Sequence of chain 1.A:
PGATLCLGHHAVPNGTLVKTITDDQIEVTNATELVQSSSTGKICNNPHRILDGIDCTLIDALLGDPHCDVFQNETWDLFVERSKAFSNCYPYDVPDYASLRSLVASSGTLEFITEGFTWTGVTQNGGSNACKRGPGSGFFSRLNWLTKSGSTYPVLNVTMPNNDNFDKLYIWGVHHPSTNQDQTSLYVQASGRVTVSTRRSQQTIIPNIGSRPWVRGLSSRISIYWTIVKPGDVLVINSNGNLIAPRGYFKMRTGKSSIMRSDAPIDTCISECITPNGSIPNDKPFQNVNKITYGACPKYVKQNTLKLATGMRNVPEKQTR

Binding-site contacts:
Ligand atom C1 contacts residue VAL291 of chain 1.A at 3.6 Å (hydrophobic).
Ligand atom C2 contacts residue VAL291 of chain 1.A at 4.0 Å (hydrophobic).
Ligand atom C8 contacts residue GLU69 of chain 1.B at 3.5 Å.
Ligand atom C7 contacts residue GLU69 of chain 1.B at 4.2 Å.
Ligand atom O5 contacts residue ASN292 of chain 1.A at 3.8 Å.
Ligand atom N2 contacts residue VAL291 of chain 1.A at 3.6 Å.
Ligand atom O7 contacts residue GLU69 of chain 1.B at 4.3 Å.
Ligand atom C5 contacts residue ASN292 of chain 1.A at 3.9 Å.
Ligand atom C3 contacts residue VAL291 of chain 1.A at 4.2 Å (hydrophobic).
Ligand atom C5 contacts residue ASN279 of chain 1.A at 3.6 Å.
Ligand atom C7 contacts residue ASN279 of chain 1.A at 3.3 Å.
Ligand atom C6 contacts residue ASN292 of chain 1.A at 4.0 Å.
Ligand atom C8 contacts residue SER39 of chain 1.A at 3.5 Å.
Ligand atom C3 contacts residue ASN279 of chain 1.A at 3.8 Å.
Ligand atom C1 contacts residue ASN292 of chain 1.A at 4.1 Å.
Ligand atom O5 contacts residue ASN279 of chain 1.A at 2.4 Å (h-bond).
Ligand atom O7 contacts residue LYS293 of chain 1.A at 3.8 Å.
Ligand atom C7 contacts residue VAL291 of chain 1.A at 4.4 Å (hydrophobic).
Ligand atom C1 contacts residue ASN279 of chain 1.A at 1.4 Å.
Ligand atom O7 contacts residue ASN279 of chain 1.A at 3.0 Å (h-bond).
Ligand atom C4 contacts residue ASN279 of chain 1.A at 4.2 Å.
Ligand atom N2 contacts residue ASN279 of chain 1.A at 3.0 Å (h-bond).
Ligand atom C8 contacts residue VAL291 of chain 1.A at 4.3 Å (hydrophobic).
Ligand atom C6 contacts residue GLU69 of chain 1.B at 4.4 Å.
Ligand atom C8 contacts residue ASN279 of chain 1.A at 4.5 Å.
Ligand atom C2 contacts residue ASN279 of chain 1.A at 2.5 Å.

Sequence of chain 1.B:
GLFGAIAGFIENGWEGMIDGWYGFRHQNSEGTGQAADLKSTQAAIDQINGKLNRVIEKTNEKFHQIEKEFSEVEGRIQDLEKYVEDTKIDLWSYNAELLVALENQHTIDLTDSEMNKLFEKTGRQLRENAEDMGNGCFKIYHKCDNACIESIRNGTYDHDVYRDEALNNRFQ

The small molecule below binds the protein below.
Small molecule (SMILES): CC(=O)N[C@H]1[C@H](O[C@H]2[C@H](O)[C@@H](NC(C)=O)CO[C@@H]2CO)O[C@H](CO)[C@@H](O)[C@@H]1O